Binding-site contacts:
Ligand atom C4 contacts residue ASN134 of chain 1.A at 4.2 Å.
Ligand atom O7 contacts residue ASN134 of chain 1.A at 3.1 Å (h-bond).
Ligand atom C3 contacts residue ASN134 of chain 1.A at 3.8 Å.
Ligand atom C8 contacts residue ASN144 of chain 1.A at 3.6 Å.
Ligand atom C8 contacts residue PHE133 of chain 1.A at 4.4 Å (hydrophobic).
Ligand atom C1 contacts residue ASN134 of chain 1.A at 1.4 Å.
Ligand atom C8 contacts residue ASN134 of chain 1.A at 3.6 Å.
Ligand atom C2 contacts residue ASN134 of chain 1.A at 2.5 Å.
Ligand atom C7 contacts residue ASN134 of chain 1.A at 3.0 Å.
Ligand atom C5 contacts residue ASN134 of chain 1.A at 3.6 Å.
Ligand atom N2 contacts residue ASN134 of chain 1.A at 2.9 Å (h-bond).
Ligand atom O7 contacts residue PHE133 of chain 1.A at 4.3 Å.
Ligand atom O5 contacts residue ASN134 of chain 1.A at 2.4 Å (h-bond).

The small molecule below binds the protein below.
Small molecule (SMILES): CC(=O)N[C@@H]1[C@@H](O)[C@H](O)[C@@H](CO)O[C@H]1O

Sequence of chain 1.A:
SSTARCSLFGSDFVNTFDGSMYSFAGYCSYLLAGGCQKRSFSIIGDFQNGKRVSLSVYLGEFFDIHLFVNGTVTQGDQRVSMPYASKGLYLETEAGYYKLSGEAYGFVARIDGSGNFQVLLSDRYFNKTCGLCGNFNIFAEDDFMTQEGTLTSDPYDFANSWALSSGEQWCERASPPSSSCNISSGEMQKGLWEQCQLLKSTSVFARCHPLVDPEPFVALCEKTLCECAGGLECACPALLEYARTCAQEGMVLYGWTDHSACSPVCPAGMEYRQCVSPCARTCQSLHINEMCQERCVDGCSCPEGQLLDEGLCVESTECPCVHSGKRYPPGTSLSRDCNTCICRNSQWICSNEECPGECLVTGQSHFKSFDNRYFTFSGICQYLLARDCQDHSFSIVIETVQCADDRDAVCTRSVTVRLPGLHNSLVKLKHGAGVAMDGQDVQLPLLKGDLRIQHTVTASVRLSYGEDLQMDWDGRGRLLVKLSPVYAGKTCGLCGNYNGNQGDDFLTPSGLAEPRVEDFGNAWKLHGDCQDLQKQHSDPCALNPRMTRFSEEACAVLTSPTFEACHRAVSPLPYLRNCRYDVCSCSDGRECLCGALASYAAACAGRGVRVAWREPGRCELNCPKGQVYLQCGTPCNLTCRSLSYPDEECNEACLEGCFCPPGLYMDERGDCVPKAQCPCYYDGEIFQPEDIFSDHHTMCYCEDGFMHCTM